The protein below binds the small molecule below.
Small molecule (SMILES): N[C@@H](CCC(=O)O)C(=O)O

Binding-site contacts:
Ligand atom N contacts residue TYR220 of chain 1.B at 3.7 Å.
Ligand atom O contacts residue TYR61 of chain 1.B at 3.5 Å.
Ligand atom OE1 contacts residue THR143 of chain 1.B at 2.6 Å (h-bond).
Ligand atom OXT contacts residue TYR61 of chain 1.B at 3.5 Å.
Ligand atom CD contacts residue THR143 of chain 1.B at 3.2 Å.
Ligand atom C contacts residue THR91 of chain 1.B at 3.6 Å.
Ligand atom O contacts residue ARG96 of chain 1.B at 2.8 Å (salt-bridge).
Ligand atom CA contacts residue PRO89 of chain 1.B at 4.0 Å (hydrophobic).
Ligand atom OE1 contacts residue GLU193 of chain 1.B at 4.0 Å.
Ligand atom OXT contacts residue THR91 of chain 1.B at 2.9 Å (h-bond).
Ligand atom CG contacts residue GLU193 of chain 1.B at 3.6 Å.
Ligand atom C contacts residue PRO89 of chain 1.B at 4.3 Å (hydrophobic).
Ligand atom OXT contacts residue LEU90 of chain 1.B at 3.4 Å.
Ligand atom C contacts residue SER142 of chain 1.B at 3.5 Å.
Ligand atom OE2 contacts residue SER142 of chain 1.B at 3.4 Å (h-bond).
Ligand atom CG contacts residue LEU138 of chain 1.B at 3.7 Å (hydrophobic).
Ligand atom OXT contacts residue PRO89 of chain 1.B at 3.7 Å.
Ligand atom CB contacts residue GLU193 of chain 1.B at 4.1 Å.
Ligand atom CA contacts residue SER142 of chain 1.B at 3.4 Å.
Ligand atom O contacts residue GLY141 of chain 1.B at 3.1 Å.
Ligand atom CA contacts residue THR91 of chain 1.B at 3.4 Å.
Ligand atom N contacts residue PRO89 of chain 1.B at 2.8 Å (h-bond).
Ligand atom OE2 contacts residue THR143 of chain 1.B at 3.2 Å (h-bond).
Ligand atom N contacts residue SER142 of chain 1.B at 4.2 Å.
Ligand atom C contacts residue TYR61 of chain 1.B at 3.7 Å (hydrophobic).
Ligand atom CB contacts residue TYR61 of chain 1.B at 3.5 Å (hydrophobic).
Ligand atom CA contacts residue TYR61 of chain 1.B at 4.1 Å (hydrophobic).
Ligand atom N contacts residue GLU193 of chain 1.B at 2.8 Å (salt-bridge).
Ligand atom C contacts residue ARG96 of chain 1.B at 3.4 Å.
Ligand atom O contacts residue SER142 of chain 1.B at 2.9 Å (h-bond).
Ligand atom CD contacts residue GLU193 of chain 1.B at 4.1 Å.
Ligand atom CB contacts residue LEU138 of chain 1.B at 3.9 Å (hydrophobic).
Ligand atom OXT contacts residue ARG96 of chain 1.B at 2.8 Å (salt-bridge).
Ligand atom OE2 contacts residue GLY141 of chain 1.B at 3.7 Å.
Ligand atom CA contacts residue GLU193 of chain 1.B at 3.5 Å.
Ligand atom OE2 contacts residue LEU138 of chain 1.B at 4.1 Å.
Ligand atom N contacts residue THR91 of chain 1.B at 3.0 Å (h-bond).
Ligand atom N contacts residue TYR61 of chain 1.B at 4.0 Å.
Ligand atom OXT contacts residue SER142 of chain 1.B at 4.1 Å.
Ligand atom CD contacts residue LEU138 of chain 1.B at 4.0 Å (hydrophobic).

Sequence of chain 1.B:
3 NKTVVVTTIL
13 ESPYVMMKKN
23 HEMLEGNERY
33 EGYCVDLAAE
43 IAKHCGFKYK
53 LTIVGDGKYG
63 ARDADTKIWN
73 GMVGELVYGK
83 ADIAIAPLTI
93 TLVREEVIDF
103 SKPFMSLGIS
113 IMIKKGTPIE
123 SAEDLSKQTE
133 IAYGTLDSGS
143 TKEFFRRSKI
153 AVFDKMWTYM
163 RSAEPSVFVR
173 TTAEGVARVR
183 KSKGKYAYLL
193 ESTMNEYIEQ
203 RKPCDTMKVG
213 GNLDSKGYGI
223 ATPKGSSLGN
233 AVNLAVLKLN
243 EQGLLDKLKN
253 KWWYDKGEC